The protein below binds the small molecule below.
Small molecule (SMILES): OC[C@H]1O[C@H](O[C@H]2[C@H](O)[C@@H](O)[C@@H](O)O[C@@H]2CO)[C@H](O)[C@@H](O)[C@@H]1O

Binding-site contacts:
Ligand atom C1 contacts residue TRP231 of chain 2.C at 3.5 Å (hydrophobic).
Ligand atom O2 contacts residue ASP66 of chain 2.C at 2.9 Å (salt-bridge).
Ligand atom O5 contacts residue TYR156 of chain 2.C at 3.3 Å.
Ligand atom O3 contacts residue ALA64 of chain 2.C at 3.4 Å.
Ligand atom O6 contacts residue PRO155 of chain 2.C at 3.6 Å (h-bond).
Ligand atom O1 contacts residue LYS16 of chain 2.C at 3.3 Å (salt-bridge).
Ligand atom C1 contacts residue LYS16 of chain 2.C at 3.8 Å.
Ligand atom O2 contacts residue LYS16 of chain 2.C at 2.7 Å (salt-bridge).
Ligand atom C4 contacts residue TRP341 of chain 2.C at 3.9 Å (hydrophobic).
Ligand atom C3 contacts residue TRP63 of chain 2.C at 3.5 Å (hydrophobic).
Ligand atom O6 contacts residue TYR156 of chain 2.C at 3.1 Å (h-bond).
Ligand atom O3 contacts residue ASP66 of chain 2.C at 2.5 Å (salt-bridge).
Ligand atom C6 contacts residue TYR156 of chain 2.C at 3.9 Å (hydrophobic).
Ligand atom C2 contacts residue ASP66 of chain 2.C at 3.3 Å.
Ligand atom O1 contacts residue ASP15 of chain 2.C at 2.6 Å (salt-bridge).
Ligand atom O1 contacts residue ASN13 of chain 2.C at 3.6 Å (h-bond).
Ligand atom C4 contacts residue TYR156 of chain 2.C at 4.0 Å (hydrophobic).
Ligand atom O6 contacts residue GLU154 of chain 2.C at 2.9 Å.
Ligand atom O5 contacts residue TRP231 of chain 2.C at 3.7 Å.
Ligand atom O3 contacts residue ARG67 of chain 2.C at 3.7 Å.
Ligand atom C6 contacts residue GLU154 of chain 2.C at 3.8 Å.
Ligand atom C2 contacts residue LYS16 of chain 2.C at 3.8 Å.
Ligand atom O2 contacts residue TRP63 of chain 2.C at 3.3 Å (h-bond).
Ligand atom C6 contacts residue PHE157 of chain 2.C at 3.8 Å (hydrophobic).
Ligand atom O2 contacts residue GLU112 of chain 2.C at 3.0 Å (salt-bridge).
Ligand atom O3 contacts residue TRP63 of chain 2.C at 3.2 Å (h-bond).
Ligand atom C3 contacts residue ASP66 of chain 2.C at 3.5 Å.
Ligand atom C2 contacts residue TRP231 of chain 2.C at 3.7 Å (hydrophobic).
Ligand atom C5 contacts residue TYR156 of chain 2.C at 4.1 Å (hydrophobic).
Ligand atom O5 contacts residue ASP15 of chain 2.C at 4.0 Å.
Ligand atom O3 contacts residue GLU112 of chain 2.C at 4.1 Å.
Ligand atom O4 contacts residue TRP341 of chain 2.C at 4.1 Å.
Ligand atom C1 contacts residue ASP15 of chain 2.C at 3.3 Å.
Ligand atom O5 contacts residue TRP341 of chain 2.C at 4.1 Å.
Ligand atom C6 contacts residue TRP341 of chain 2.C at 3.4 Å (hydrophobic).
Ligand atom C2 contacts residue GLU112 of chain 2.C at 3.9 Å.
Ligand atom O2 contacts residue ALA64 of chain 2.C at 3.2 Å.
Ligand atom C2 contacts residue TRP63 of chain 2.C at 4.0 Å (hydrophobic).
Ligand atom C1 contacts residue TYR156 of chain 2.C at 3.6 Å (hydrophobic).
Ligand atom O2 contacts residue TRP231 of chain 2.C at 4.1 Å.

Sequence of chain 2.C:
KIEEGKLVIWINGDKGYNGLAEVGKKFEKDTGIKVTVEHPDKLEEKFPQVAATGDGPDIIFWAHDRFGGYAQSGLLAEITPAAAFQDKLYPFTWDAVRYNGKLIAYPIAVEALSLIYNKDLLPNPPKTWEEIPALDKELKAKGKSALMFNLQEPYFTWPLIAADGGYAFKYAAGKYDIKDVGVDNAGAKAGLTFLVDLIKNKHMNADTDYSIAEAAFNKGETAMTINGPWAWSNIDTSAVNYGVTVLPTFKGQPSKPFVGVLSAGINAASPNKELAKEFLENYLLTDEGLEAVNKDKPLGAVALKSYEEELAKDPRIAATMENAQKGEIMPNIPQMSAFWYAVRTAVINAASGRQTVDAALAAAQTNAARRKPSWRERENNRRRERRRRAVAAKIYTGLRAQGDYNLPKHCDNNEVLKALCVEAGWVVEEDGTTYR